Sequence of chain 2.A:
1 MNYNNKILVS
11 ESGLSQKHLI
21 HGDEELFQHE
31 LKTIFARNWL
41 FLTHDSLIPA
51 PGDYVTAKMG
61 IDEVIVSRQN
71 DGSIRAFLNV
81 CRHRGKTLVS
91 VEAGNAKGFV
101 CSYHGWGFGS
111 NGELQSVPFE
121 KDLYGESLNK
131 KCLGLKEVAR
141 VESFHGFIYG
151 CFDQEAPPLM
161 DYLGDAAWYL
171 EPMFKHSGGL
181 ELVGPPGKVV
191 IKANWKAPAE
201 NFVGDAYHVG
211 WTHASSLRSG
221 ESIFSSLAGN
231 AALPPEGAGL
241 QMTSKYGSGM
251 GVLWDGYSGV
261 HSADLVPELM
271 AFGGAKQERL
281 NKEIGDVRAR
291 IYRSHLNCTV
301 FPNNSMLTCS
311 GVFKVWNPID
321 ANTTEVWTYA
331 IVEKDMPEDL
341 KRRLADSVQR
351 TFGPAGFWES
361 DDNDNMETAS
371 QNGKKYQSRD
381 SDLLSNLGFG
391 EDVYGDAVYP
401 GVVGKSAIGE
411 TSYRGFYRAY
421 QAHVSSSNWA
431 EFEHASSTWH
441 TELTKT

This protein binds this small molecule.
Small molecule (SMILES): c1ccc2c(c1)CCC2

Binding-site contacts:
Ligand atom C4 contacts residue ASN297 of chain 2.A at 3.7 Å.
Ligand atom C8 contacts residue PHE202 of chain 2.A at 4.3 Å (hydrophobic).
Ligand atom C8 contacts residue HIS208 of chain 2.A at 3.9 Å.
Ligand atom C9 contacts residue PHE202 of chain 2.A at 4.4 Å (hydrophobic).
Ligand atom C9 contacts residue ASP205 of chain 2.A at 3.5 Å.
Ligand atom C5 contacts residue HIS208 of chain 2.A at 4.4 Å.
Ligand atom C5 contacts residue LEU307 of chain 2.A at 4.3 Å (hydrophobic).
Ligand atom C4 contacts residue ASP205 of chain 2.A at 4.5 Å.
Ligand atom C5 contacts residue VAL209 of chain 2.A at 4.0 Å (hydrophobic).
Ligand atom C2 contacts residue VAL209 of chain 2.A at 4.2 Å (hydrophobic).
Ligand atom C9 contacts residue HIS208 of chain 2.A at 3.9 Å.
Ligand atom C8 contacts residue ASN201 of chain 2.A at 3.5 Å.
Ligand atom C5 contacts residue ASP205 of chain 2.A at 4.2 Å.
Ligand atom C2 contacts residue PHE224 of chain 2.A at 4.4 Å (hydrophobic).
Ligand atom C3 contacts residue ASN297 of chain 2.A at 4.4 Å.
Ligand atom C5 contacts residue ASN297 of chain 2.A at 3.9 Å.
Ligand atom C6 contacts residue VAL209 of chain 2.A at 4.1 Å (hydrophobic).
Ligand atom C4 contacts residue VAL209 of chain 2.A at 4.0 Å (hydrophobic).
Ligand atom C1 contacts residue HIS295 of chain 2.A at 4.3 Å.
Ligand atom C7 contacts residue LEU307 of chain 2.A at 4.2 Å (hydrophobic).
Ligand atom C9 contacts residue ASN297 of chain 2.A at 3.8 Å.
Ligand atom C7 contacts residue PHE352 of chain 2.A at 4.3 Å (hydrophobic).
Ligand atom C7 contacts residue ASN201 of chain 2.A at 4.4 Å.
Ligand atom C1 contacts residue VAL209 of chain 2.A at 4.2 Å (hydrophobic).
Ligand atom C8 contacts residue LEU307 of chain 2.A at 4.2 Å (hydrophobic).
Ligand atom C7 contacts residue HIS208 of chain 2.A at 4.0 Å.
Ligand atom C6 contacts residue LEU307 of chain 2.A at 4.1 Å (hydrophobic).
Ligand atom C9 contacts residue ASN201 of chain 2.A at 3.8 Å.
Ligand atom C2 contacts residue HIS295 of chain 2.A at 3.7 Å.
Ligand atom C3 contacts residue VAL209 of chain 2.A at 4.1 Å (hydrophobic).
Ligand atom C3 contacts residue HIS295 of chain 2.A at 3.9 Å.
Ligand atom C1 contacts residue LEU307 of chain 2.A at 4.3 Å (hydrophobic).